Sequence of chain 1.E:
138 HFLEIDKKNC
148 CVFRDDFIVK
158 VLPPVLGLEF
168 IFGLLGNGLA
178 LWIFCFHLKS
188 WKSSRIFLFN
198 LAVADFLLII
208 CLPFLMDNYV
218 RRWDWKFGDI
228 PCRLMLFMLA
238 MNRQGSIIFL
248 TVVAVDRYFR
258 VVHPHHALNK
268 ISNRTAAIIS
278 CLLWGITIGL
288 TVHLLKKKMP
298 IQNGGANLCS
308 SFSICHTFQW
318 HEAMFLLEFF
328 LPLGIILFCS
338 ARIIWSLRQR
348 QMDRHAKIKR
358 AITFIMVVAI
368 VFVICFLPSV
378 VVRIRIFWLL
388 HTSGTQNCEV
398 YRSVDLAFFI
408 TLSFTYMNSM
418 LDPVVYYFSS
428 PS

This small molecule binds to this protein.
Small molecule (SMILES): CC(=O)N[C@@H]1[C@@H](O)[C@H](O)[C@@H](CO)O[C@H]1O

Binding-site contacts:
Ligand atom C8 contacts residue ASN146 of chain 1.E at 4.3 Å.
Ligand atom C1 contacts residue ASN146 of chain 1.E at 1.4 Å.
Ligand atom O7 contacts residue ASN146 of chain 1.E at 4.0 Å.
Ligand atom C8 contacts residue LYS144 of chain 1.E at 3.3 Å.
Ligand atom C7 contacts residue ASN146 of chain 1.E at 3.6 Å.
Ligand atom C8 contacts residue LYS145 of chain 1.E at 4.5 Å.
Ligand atom C5 contacts residue ASN146 of chain 1.E at 3.7 Å.
Ligand atom C4 contacts residue ASN146 of chain 1.E at 4.2 Å.
Ligand atom O5 contacts residue ASN146 of chain 1.E at 2.4 Å (h-bond).
Ligand atom C3 contacts residue ASN146 of chain 1.E at 3.8 Å.
Ligand atom C2 contacts residue ASN146 of chain 1.E at 2.5 Å.
Ligand atom N2 contacts residue ASN146 of chain 1.E at 2.9 Å (h-bond).